A small-molecule ligand and the protein it binds are described below.
Small molecule (SMILES): CC(=O)N[C@@H]1[C@@H](O)[C@H](O)[C@@H](CO)O[C@H]1O

Binding-site contacts:
Ligand atom O7 contacts residue ASN655 of chain 1.A at 3.8 Å.
Ligand atom C4 contacts residue ASN655 of chain 1.A at 4.2 Å.
Ligand atom O5 contacts residue ASN655 of chain 1.A at 2.4 Å (h-bond).
Ligand atom C3 contacts residue ASN655 of chain 1.A at 3.8 Å.
Ligand atom N2 contacts residue ASN655 of chain 1.A at 2.9 Å (h-bond).
Ligand atom C5 contacts residue ASN655 of chain 1.A at 3.7 Å.
Ligand atom C2 contacts residue ASN655 of chain 1.A at 2.4 Å.
Ligand atom C8 contacts residue TYR653 of chain 1.A at 3.8 Å (hydrophobic).
Ligand atom C7 contacts residue ASN655 of chain 1.A at 3.5 Å.
Ligand atom C1 contacts residue ASN655 of chain 1.A at 1.4 Å.

Sequence of chain 1.A:
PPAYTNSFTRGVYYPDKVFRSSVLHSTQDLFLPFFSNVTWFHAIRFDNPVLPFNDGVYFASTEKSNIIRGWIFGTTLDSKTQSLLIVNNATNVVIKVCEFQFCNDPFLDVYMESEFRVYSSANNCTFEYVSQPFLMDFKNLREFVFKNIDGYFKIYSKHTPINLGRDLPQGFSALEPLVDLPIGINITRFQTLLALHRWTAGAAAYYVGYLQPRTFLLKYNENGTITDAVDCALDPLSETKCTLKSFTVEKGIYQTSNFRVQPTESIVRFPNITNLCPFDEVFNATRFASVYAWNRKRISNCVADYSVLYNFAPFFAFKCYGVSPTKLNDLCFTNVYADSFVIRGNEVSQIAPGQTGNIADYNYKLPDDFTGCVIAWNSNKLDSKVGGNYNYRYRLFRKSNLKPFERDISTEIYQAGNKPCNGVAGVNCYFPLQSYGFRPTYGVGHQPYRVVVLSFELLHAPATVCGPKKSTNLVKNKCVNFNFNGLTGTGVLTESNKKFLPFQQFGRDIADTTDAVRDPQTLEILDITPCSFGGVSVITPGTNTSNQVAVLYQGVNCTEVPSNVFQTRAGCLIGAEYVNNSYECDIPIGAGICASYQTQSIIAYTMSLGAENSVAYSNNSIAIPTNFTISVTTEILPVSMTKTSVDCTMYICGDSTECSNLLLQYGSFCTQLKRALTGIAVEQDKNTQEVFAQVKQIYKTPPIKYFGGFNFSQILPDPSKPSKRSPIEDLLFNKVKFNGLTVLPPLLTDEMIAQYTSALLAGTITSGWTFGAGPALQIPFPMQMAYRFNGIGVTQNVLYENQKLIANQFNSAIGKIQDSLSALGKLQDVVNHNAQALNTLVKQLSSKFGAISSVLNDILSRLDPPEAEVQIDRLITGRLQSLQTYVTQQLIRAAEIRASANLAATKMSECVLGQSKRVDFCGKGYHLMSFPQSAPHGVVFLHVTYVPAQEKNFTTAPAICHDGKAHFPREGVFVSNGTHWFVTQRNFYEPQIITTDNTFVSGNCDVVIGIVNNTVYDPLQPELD